Sequence of chain 3.E:
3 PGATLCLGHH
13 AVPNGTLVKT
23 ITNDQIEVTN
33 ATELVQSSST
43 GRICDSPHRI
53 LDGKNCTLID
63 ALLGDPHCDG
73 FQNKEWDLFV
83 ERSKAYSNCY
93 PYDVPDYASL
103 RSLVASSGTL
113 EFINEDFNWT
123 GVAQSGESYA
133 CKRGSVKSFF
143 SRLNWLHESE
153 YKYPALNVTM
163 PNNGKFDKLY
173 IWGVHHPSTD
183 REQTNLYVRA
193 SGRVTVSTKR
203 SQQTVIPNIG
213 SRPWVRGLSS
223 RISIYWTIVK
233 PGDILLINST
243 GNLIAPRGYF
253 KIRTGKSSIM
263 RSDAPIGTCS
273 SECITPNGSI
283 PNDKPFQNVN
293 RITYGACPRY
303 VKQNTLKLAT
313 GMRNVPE

Sequence of chain 3.F:
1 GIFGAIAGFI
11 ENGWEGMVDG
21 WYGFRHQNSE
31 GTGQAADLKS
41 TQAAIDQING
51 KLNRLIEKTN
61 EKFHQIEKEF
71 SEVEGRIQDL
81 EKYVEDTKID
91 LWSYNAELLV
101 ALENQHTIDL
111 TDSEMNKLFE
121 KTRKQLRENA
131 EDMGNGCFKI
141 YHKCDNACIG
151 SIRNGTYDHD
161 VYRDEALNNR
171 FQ

This protein binds this small molecule.
Small molecule (SMILES): CC(=O)N[C@H]1[C@H](O[C@H]2[C@H](O)[C@@H](NC(C)=O)CO[C@@H]2CO[C@@H]2O[C@@H](C)[C@@H](O)[C@@H](O)[C@@H]2O)O[C@H](CO)[C@@H](O)[C@@H]1O

Binding-site contacts:
Ligand atom C5 contacts residue ASN32 of chain 3.E at 3.6 Å.
Ligand atom N2 contacts residue ASN32 of chain 3.E at 2.9 Å (h-bond).
Ligand atom C1 contacts residue ASN32 of chain 3.E at 1.4 Å.
Ligand atom C5 contacts residue THR312 of chain 3.E at 4.3 Å.
Ligand atom O2 contacts residue THR312 of chain 3.E at 3.8 Å.
Ligand atom C4 contacts residue ILE45 of chain 3.F at 4.5 Å (hydrophobic).
Ligand atom C3 contacts residue ILE45 of chain 3.F at 3.8 Å (hydrophobic).
Ligand atom C2 contacts residue THR312 of chain 3.E at 4.0 Å.
Ligand atom C7 contacts residue THR34 of chain 3.E at 4.3 Å.
Ligand atom O6 contacts residue LEU52 of chain 3.F at 4.0 Å.
Ligand atom C7 contacts residue ASN32 of chain 3.E at 3.4 Å.
Ligand atom O5 contacts residue ASN49 of chain 3.F at 4.3 Å.
Ligand atom C3 contacts residue ASN32 of chain 3.E at 3.8 Å.
Ligand atom O3 contacts residue ILE45 of chain 3.F at 3.2 Å.
Ligand atom C6 contacts residue THR312 of chain 3.E at 4.3 Å.
Ligand atom C6 contacts residue LEU52 of chain 3.F at 4.4 Å (hydrophobic).
Ligand atom O6 contacts residue ASN32 of chain 3.E at 4.4 Å.
Ligand atom O2 contacts residue LEU52 of chain 3.F at 3.8 Å.
Ligand atom O6 contacts residue THR312 of chain 3.E at 3.7 Å.
Ligand atom O2 contacts residue ILE48 of chain 3.F at 3.4 Å.
Ligand atom C1 contacts residue THR312 of chain 3.E at 3.7 Å.
Ligand atom O7 contacts residue THR34 of chain 3.E at 4.1 Å.
Ligand atom O3 contacts residue TRP21 of chain 3.F at 3.5 Å.
Ligand atom C2 contacts residue ASN49 of chain 3.F at 4.4 Å.
Ligand atom O2 contacts residue ASN49 of chain 3.F at 3.8 Å.
Ligand atom C4 contacts residue ASN32 of chain 3.E at 4.2 Å.
Ligand atom C2 contacts residue ASN32 of chain 3.E at 2.5 Å.
Ligand atom C8 contacts residue THR34 of chain 3.E at 3.7 Å.
Ligand atom O5 contacts residue THR312 of chain 3.E at 3.2 Å (h-bond).
Ligand atom C3 contacts residue ASN49 of chain 3.F at 4.1 Å.
Ligand atom O7 contacts residue ASN32 of chain 3.E at 3.6 Å (h-bond).
Ligand atom O5 contacts residue ASN32 of chain 3.E at 2.3 Å (h-bond).